Sequence of chain 1.A:
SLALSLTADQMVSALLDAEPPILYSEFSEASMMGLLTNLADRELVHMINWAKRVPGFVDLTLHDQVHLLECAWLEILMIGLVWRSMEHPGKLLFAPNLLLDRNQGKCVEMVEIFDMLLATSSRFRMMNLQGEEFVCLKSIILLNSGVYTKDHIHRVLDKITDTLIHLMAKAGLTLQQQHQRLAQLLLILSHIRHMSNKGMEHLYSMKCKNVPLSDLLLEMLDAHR

Binding-site contacts:
Ligand atom C24 contacts residue LEU228 of chain 1.A at 3.9 Å (hydrophobic).
Ligand atom C09 contacts residue GLU56 of chain 1.A at 3.2 Å.
Ligand atom C21 contacts residue GLY224 of chain 1.A at 3.8 Å.
Ligand atom O14 contacts residue PHE107 of chain 1.A at 4.1 Å.
Ligand atom C24 contacts residue THR50 of chain 1.A at 3.9 Å.
Ligand atom C09 contacts residue LEU52 of chain 1.A at 4.1 Å (hydrophobic).
Ligand atom C09 contacts residue ALA53 of chain 1.A at 4.0 Å (hydrophobic).
Ligand atom C10 contacts residue ARG97 of chain 1.A at 4.0 Å.
Ligand atom C18 contacts residue PHE107 of chain 1.A at 3.9 Å (hydrophobic).
Ligand atom C10 contacts residue GLU56 of chain 1.A at 3.3 Å.
Ligand atom C21 contacts residue LEU228 of chain 1.A at 3.9 Å (hydrophobic).
Ligand atom C24 contacts residue LEU49 of chain 1.A at 3.8 Å (hydrophobic).
Ligand atom C23 contacts residue LEU49 of chain 1.A at 3.6 Å (hydrophobic).
Ligand atom O11 contacts residue LEU90 of chain 1.A at 3.8 Å.
Ligand atom C13 contacts residue PHE107 of chain 1.A at 4.0 Å (hydrophobic).
Ligand atom C08 contacts residue ALA53 of chain 1.A at 3.8 Å (hydrophobic).
Ligand atom C12 contacts residue LEU90 of chain 1.A at 3.3 Å (hydrophobic).
Ligand atom O14 contacts residue LEU94 of chain 1.A at 3.7 Å.
Ligand atom C10 contacts residue LEU90 of chain 1.A at 3.9 Å (hydrophobic).
Ligand atom C16 contacts residue MET91 of chain 1.A at 4.1 Å (hydrophobic).
Ligand atom O01 contacts residue THR50 of chain 1.A at 2.8 Å (h-bond).
Ligand atom O11 contacts residue ARG97 of chain 1.A at 2.9 Å (salt-bridge).
Ligand atom C04 contacts residue ALA53 of chain 1.A at 3.6 Å (hydrophobic).
Ligand atom C12 contacts residue PHE107 of chain 1.A at 4.1 Å (hydrophobic).
Ligand atom C02 contacts residue LEU228 of chain 1.A at 3.9 Å (hydrophobic).
Ligand atom C04 contacts residue LEU87 of chain 1.A at 3.9 Å (hydrophobic).
Ligand atom C20 contacts residue HIS227 of chain 1.A at 3.6 Å.
Ligand atom C20 contacts residue MET124 of chain 1.A at 3.9 Å (hydrophobic).
Ligand atom C24 contacts residue MET46 of chain 1.A at 3.9 Å (hydrophobic).
Ligand atom O11 contacts residue GLU56 of chain 1.A at 2.5 Å (salt-bridge).
Ligand atom C19 contacts residue ILE127 of chain 1.A at 4.0 Å (hydrophobic).
Ligand atom O01 contacts residue LEU243 of chain 1.A at 3.7 Å.
Ligand atom C03 contacts residue ALA53 of chain 1.A at 3.4 Å (hydrophobic).
Ligand atom C12 contacts residue LEU94 of chain 1.A at 4.0 Å (hydrophobic).
Ligand atom C02 contacts residue THR50 of chain 1.A at 3.8 Å.
Ligand atom O14 contacts residue MET91 of chain 1.A at 3.5 Å.
Ligand atom C20 contacts residue ILE127 of chain 1.A at 3.8 Å (hydrophobic).
Ligand atom C18 contacts residue LEU131 of chain 1.A at 3.9 Å (hydrophobic).
Ligand atom C19 contacts residue MET124 of chain 1.A at 3.5 Å (hydrophobic).
Ligand atom O01 contacts residue LEU228 of chain 1.A at 3.9 Å.

A small-molecule ligand and the protein it binds are described below.
Small molecule (SMILES): Cc1ccccc1/N=C(\c1ccc(O)cc1)c1ccc(O)cc1O